Sequence of chain 1.I:
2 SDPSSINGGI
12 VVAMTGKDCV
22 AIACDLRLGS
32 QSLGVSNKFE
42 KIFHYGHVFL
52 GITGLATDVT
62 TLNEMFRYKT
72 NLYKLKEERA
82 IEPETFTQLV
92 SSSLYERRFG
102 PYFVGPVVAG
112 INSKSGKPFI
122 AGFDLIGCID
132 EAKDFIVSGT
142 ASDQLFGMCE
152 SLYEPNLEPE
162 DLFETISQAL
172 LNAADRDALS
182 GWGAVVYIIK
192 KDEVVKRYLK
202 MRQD

Binding-site contacts:
Ligand atom C24 contacts residue THR52 of chain 1.H at 3.6 Å.
Ligand atom C6 contacts residue CYS129 of chain 1.I at 3.8 Å (hydrophobic).
Ligand atom C22 contacts residue LYS33 of chain 1.H at 3.9 Å.
Ligand atom B26 contacts residue LYS33 of chain 1.H at 3.9 Å.
Ligand atom N20 contacts residue THR1 of chain 1.H at 3.7 Å.
Ligand atom N1 contacts residue ASP125 of chain 1.I at 3.6 Å.
Ligand atom N1 contacts residue ALA49 of chain 1.H at 3.8 Å.
Ligand atom C21 contacts residue THR1 of chain 1.H at 2.4 Å.
Ligand atom B26 contacts residue THR1 of chain 1.H at 1.4 Å.
Ligand atom C11 contacts residue THR21 of chain 1.H at 3.5 Å.
Ligand atom C16 contacts residue THR48 of chain 1.H at 3.8 Å.
Ligand atom N4 contacts residue GLN22 of chain 1.H at 3.6 Å.
Ligand atom O27 contacts residue THR1 of chain 1.H at 2.4 Å (h-bond).
Ligand atom O8 contacts residue ALA49 of chain 1.H at 3.0 Å (h-bond).
Ligand atom C10 contacts residue THR21 of chain 1.H at 3.8 Å.
Ligand atom C23 contacts residue ALA49 of chain 1.H at 3.8 Å (hydrophobic).
Ligand atom C3 contacts residue THR21 of chain 1.H at 3.6 Å.
Ligand atom N1 contacts residue CYS129 of chain 1.I at 3.8 Å.
Ligand atom C14 contacts residue GLN22 of chain 1.H at 3.9 Å.
Ligand atom O28 contacts residue GLY168 of chain 1.H at 3.6 Å (h-bond).
Ligand atom C25 contacts residue ALA49 of chain 1.H at 3.6 Å (hydrophobic).
Ligand atom C18 contacts residue GLY47 of chain 1.H at 3.5 Å.
Ligand atom C21 contacts residue GLY47 of chain 1.H at 3.9 Å.
Ligand atom O27 contacts residue GLY47 of chain 1.H at 3.2 Å (h-bond).
Ligand atom C24 contacts residue ALA49 of chain 1.H at 3.7 Å (hydrophobic).
Ligand atom C5 contacts residue ASP125 of chain 1.I at 3.7 Å.
Ligand atom C13 contacts residue THR21 of chain 1.H at 3.6 Å.
Ligand atom O19 contacts residue SER20 of chain 1.H at 3.0 Å (h-bond).
Ligand atom C25 contacts residue SER20 of chain 1.H at 3.8 Å.
Ligand atom C24 contacts residue GLY45 of chain 1.H at 3.5 Å.
Ligand atom C17 contacts residue GLY47 of chain 1.H at 3.8 Å.
Ligand atom C10 contacts residue GLY47 of chain 1.H at 3.4 Å.
Ligand atom N20 contacts residue GLY47 of chain 1.H at 2.9 Å (h-bond).
Ligand atom C22 contacts residue THR1 of chain 1.H at 2.6 Å.
Ligand atom C22 contacts residue GLY47 of chain 1.H at 3.9 Å.
Ligand atom N9 contacts residue THR21 of chain 1.H at 3.2 Å (h-bond).
Ligand atom C6 contacts residue ASP125 of chain 1.I at 3.6 Å.
Ligand atom O19 contacts residue THR21 of chain 1.H at 3.2 Å (h-bond).
Ligand atom C23 contacts residue GLY47 of chain 1.H at 3.6 Å.
Ligand atom O28 contacts residue THR1 of chain 1.H at 2.3 Å (h-bond).

Sequence of chain 1.H:
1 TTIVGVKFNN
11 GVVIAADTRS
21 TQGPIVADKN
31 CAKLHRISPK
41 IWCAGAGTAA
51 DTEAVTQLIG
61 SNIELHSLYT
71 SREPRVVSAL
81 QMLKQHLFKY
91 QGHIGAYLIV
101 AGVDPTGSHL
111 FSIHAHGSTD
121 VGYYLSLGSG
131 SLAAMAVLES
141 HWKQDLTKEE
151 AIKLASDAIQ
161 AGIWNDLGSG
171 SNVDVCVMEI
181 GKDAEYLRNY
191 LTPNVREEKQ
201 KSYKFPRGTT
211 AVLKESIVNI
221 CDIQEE

A small-molecule ligand and the protein it binds are described below.
Small molecule (SMILES): CC(C)C[C@H](NC(=O)[C@H](Cc1ccccc1)NC(=O)c1cnccn1)B(O)O